Sequence of chain 1.B:
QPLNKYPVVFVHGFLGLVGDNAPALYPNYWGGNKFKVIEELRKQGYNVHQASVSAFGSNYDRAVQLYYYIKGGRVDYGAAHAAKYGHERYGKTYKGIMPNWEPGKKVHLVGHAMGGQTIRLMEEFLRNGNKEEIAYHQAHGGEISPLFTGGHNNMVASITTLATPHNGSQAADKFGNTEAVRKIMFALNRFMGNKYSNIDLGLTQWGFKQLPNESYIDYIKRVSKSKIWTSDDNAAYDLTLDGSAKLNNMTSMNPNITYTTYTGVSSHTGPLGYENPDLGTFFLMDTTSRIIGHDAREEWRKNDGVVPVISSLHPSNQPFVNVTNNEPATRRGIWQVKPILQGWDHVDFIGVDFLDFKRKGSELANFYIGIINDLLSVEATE

Binding-site contacts:
Ligand atom C1 contacts residue PRO44 of chain 1.B at 4.5 Å (hydrophobic).
Ligand atom C3 contacts residue TYR43 of chain 1.B at 3.6 Å (hydrophobic).
Ligand atom C2 contacts residue PRO44 of chain 1.B at 4.2 Å (hydrophobic).
Ligand atom O1 contacts residue VAL364 of chain 1.B at 3.9 Å.
Ligand atom O2 contacts residue TYR46 of chain 1.B at 4.4 Å.
Ligand atom C1 contacts residue TYR43 of chain 1.B at 4.0 Å (hydrophobic).
Ligand atom O1 contacts residue ILE367 of chain 1.B at 3.5 Å.
Ligand atom C2 contacts residue TYR43 of chain 1.B at 4.0 Å (hydrophobic).
Ligand atom O2 contacts residue LEU32 of chain 1.B at 4.2 Å.
Ligand atom C4 contacts residue TYR46 of chain 1.B at 4.2 Å (hydrophobic).
Ligand atom O1 contacts residue TYR46 of chain 1.B at 3.9 Å.
Ligand atom C3 contacts residue LEU32 of chain 1.B at 4.1 Å (hydrophobic).
Ligand atom O1 contacts residue VAL369 of chain 1.B at 4.1 Å.
Ligand atom C4 contacts residue TYR43 of chain 1.B at 4.4 Å (hydrophobic).

A small-molecule ligand and the protein it binds are described below.
Small molecule (SMILES): CCCC(=O)O